A small-molecule ligand and the protein it binds are described below.
Small molecule (SMILES): CC(=O)N[C@H]1[C@H](O[C@H]2[C@H](O)[C@@H](NC(C)=O)CO[C@@H]2CO)O[C@H](CO)[C@@H](O)[C@@H]1O

Binding-site contacts:
Ligand atom C8 contacts residue ASN153 of chain 1.G at 4.4 Å.
Ligand atom O4 contacts residue TYR170 of chain 1.G at 3.9 Å.
Ligand atom C4 contacts residue ASN153 of chain 1.G at 4.3 Å.
Ligand atom C7 contacts residue ASP325 of chain 1.G at 4.2 Å.
Ligand atom O7 contacts residue TYR170 of chain 1.G at 3.1 Å.
Ligand atom N2 contacts residue TYR170 of chain 1.G at 4.4 Å.
Ligand atom C8 contacts residue VAL139 of chain 1.G at 4.2 Å (hydrophobic).
Ligand atom C7 contacts residue ASN153 of chain 1.G at 3.3 Å.
Ligand atom C1 contacts residue TYR170 of chain 1.G at 4.0 Å (hydrophobic).
Ligand atom N2 contacts residue ASP325 of chain 1.G at 4.3 Å.
Ligand atom N2 contacts residue LEU172 of chain 1.G at 4.2 Å.
Ligand atom O7 contacts residue ASN153 of chain 1.G at 3.4 Å (h-bond).
Ligand atom C8 contacts residue ASP325 of chain 1.G at 3.5 Å.
Ligand atom C7 contacts residue TYR170 of chain 1.G at 3.6 Å (hydrophobic).
Ligand atom C3 contacts residue TYR170 of chain 1.G at 3.9 Å (hydrophobic).
Ligand atom O5 contacts residue ASN153 of chain 1.G at 2.4 Å (h-bond).
Ligand atom C8 contacts residue LEU172 of chain 1.G at 3.6 Å (hydrophobic).
Ligand atom N2 contacts residue ASN153 of chain 1.G at 2.8 Å (h-bond).
Ligand atom C5 contacts residue TYR170 of chain 1.G at 4.4 Å (hydrophobic).
Ligand atom C1 contacts residue ASN153 of chain 1.G at 1.5 Å.
Ligand atom C3 contacts residue ASN153 of chain 1.G at 3.7 Å.
Ligand atom C5 contacts residue ASN153 of chain 1.G at 3.7 Å.
Ligand atom O3 contacts residue ASP325 of chain 1.G at 4.3 Å.
Ligand atom O3 contacts residue TYR170 of chain 1.G at 4.5 Å.
Ligand atom C2 contacts residue TYR170 of chain 1.G at 4.4 Å (hydrophobic).
Ligand atom C2 contacts residue ASN153 of chain 1.G at 2.5 Å.
Ligand atom C7 contacts residue LEU172 of chain 1.G at 4.2 Å (hydrophobic).
Ligand atom C8 contacts residue TYR170 of chain 1.G at 3.7 Å (hydrophobic).

Sequence of chain 1.G:
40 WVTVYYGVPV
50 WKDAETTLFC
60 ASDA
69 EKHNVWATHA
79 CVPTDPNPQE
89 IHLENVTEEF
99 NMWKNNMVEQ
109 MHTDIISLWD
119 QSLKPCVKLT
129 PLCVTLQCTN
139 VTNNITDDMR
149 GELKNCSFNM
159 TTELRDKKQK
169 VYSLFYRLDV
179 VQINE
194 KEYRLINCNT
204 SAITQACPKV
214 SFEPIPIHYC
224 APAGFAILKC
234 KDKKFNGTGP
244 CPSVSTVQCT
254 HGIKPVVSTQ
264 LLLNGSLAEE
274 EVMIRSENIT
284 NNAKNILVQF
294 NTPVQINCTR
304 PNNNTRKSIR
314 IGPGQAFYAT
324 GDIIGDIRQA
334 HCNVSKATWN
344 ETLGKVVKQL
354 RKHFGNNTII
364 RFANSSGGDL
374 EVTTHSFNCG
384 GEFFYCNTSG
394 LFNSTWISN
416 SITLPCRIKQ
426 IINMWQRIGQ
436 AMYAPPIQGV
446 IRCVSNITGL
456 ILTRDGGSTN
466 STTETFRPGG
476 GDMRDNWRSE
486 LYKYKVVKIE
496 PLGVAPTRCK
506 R